Sequence of chain 1.A:
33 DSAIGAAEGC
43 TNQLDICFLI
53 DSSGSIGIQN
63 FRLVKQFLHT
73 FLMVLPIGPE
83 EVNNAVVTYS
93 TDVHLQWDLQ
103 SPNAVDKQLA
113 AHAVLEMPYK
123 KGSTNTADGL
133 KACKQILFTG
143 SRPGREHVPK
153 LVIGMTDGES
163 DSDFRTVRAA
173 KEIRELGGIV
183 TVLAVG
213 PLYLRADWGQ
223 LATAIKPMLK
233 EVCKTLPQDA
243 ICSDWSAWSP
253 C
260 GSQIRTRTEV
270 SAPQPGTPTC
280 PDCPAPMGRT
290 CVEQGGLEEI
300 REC

This small molecule binds to this protein.
Small molecule (SMILES): OC[C@H]1O[C@H](O)[C@@H](O)[C@@H](O)[C@@H]1O

Binding-site contacts:
Ligand atom C2 contacts residue TRP247 of chain 1.A at 2.5 Å (hydrophobic).
Ligand atom C1 contacts residue TRP247 of chain 1.A at 1.4 Å (hydrophobic).
Ligand atom O2 contacts residue SER245 of chain 1.A at 4.5 Å.
Ligand atom O2 contacts residue TRP247 of chain 1.A at 3.1 Å.
Ligand atom C6 contacts residue ARG264 of chain 1.A at 4.0 Å.
Ligand atom O6 contacts residue ARG264 of chain 1.A at 4.0 Å.
Ligand atom O5 contacts residue TRP247 of chain 1.A at 2.2 Å.
Ligand atom C4 contacts residue TRP247 of chain 1.A at 4.2 Å (hydrophobic).
Ligand atom C5 contacts residue ARG264 of chain 1.A at 4.4 Å.
Ligand atom O2 contacts residue ASP246 of chain 1.A at 3.3 Å.
Ligand atom C6 contacts residue TRP247 of chain 1.A at 4.2 Å (hydrophobic).
Ligand atom C5 contacts residue TRP247 of chain 1.A at 3.6 Å (hydrophobic).
Ligand atom O5 contacts residue ARG264 of chain 1.A at 3.8 Å.
Ligand atom O4 contacts residue TRP247 of chain 1.A at 4.3 Å.
Ligand atom C3 contacts residue TRP247 of chain 1.A at 3.8 Å (hydrophobic).